Sequence of chain 1.C:
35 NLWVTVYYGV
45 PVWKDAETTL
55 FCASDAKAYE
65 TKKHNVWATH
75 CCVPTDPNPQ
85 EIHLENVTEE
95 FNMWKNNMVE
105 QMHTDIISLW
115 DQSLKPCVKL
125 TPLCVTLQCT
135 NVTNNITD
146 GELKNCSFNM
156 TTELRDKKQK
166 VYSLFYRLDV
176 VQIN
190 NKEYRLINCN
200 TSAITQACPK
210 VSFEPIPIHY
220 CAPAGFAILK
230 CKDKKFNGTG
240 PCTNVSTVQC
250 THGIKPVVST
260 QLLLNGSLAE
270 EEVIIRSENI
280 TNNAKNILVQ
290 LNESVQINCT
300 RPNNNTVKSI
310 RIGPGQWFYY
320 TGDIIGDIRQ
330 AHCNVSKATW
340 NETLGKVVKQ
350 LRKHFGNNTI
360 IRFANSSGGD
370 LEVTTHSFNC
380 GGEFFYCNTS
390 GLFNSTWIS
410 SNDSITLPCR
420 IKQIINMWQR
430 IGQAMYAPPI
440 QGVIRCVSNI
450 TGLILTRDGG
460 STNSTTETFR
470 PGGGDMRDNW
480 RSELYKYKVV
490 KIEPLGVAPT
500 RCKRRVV

The small molecule below binds the protein below.
Small molecule (SMILES): CC(=O)N[C@H]1[C@H](O[C@H]2[C@H](O)[C@@H](NC(C)=O)CO[C@@H]2CO)O[C@H](CO)[C@@H](O[C@@H]2O[C@H](CO[C@H]3O[C@H](CO)[C@@H](O)[C@H](O)[C@@H]3O)[C@@H](O)[C@H](O[C@H]3O[C@H](CO)[C@@H](O)[C@H](O)[C@@H]3O)[C@@H]2O)[C@@H]1O

Binding-site contacts:
Ligand atom C1 contacts residue NAG1 of chain 1.R at 3.9 Å.
Ligand atom O7 contacts residue ASN264 of chain 1.C at 3.3 Å (h-bond).
Ligand atom O3 contacts residue SER447 of chain 1.C at 4.2 Å.
Ligand atom O5 contacts residue ASN264 of chain 1.C at 2.4 Å (h-bond).
Ligand atom C1 contacts residue SER447 of chain 1.C at 4.3 Å.
Ligand atom C7 contacts residue VAL446 of chain 1.C at 4.0 Å (hydrophobic).
Ligand atom O7 contacts residue CYS445 of chain 1.C at 3.5 Å.
Ligand atom O7 contacts residue PRO214 of chain 1.C at 4.2 Å.
Ligand atom C1 contacts residue ASN264 of chain 1.C at 1.5 Å.
Ligand atom C4 contacts residue ASN264 of chain 1.C at 4.2 Å.
Ligand atom C2 contacts residue ASN264 of chain 1.C at 2.4 Å.
Ligand atom O6 contacts residue NAG1 of chain 1.R at 3.9 Å.
Ligand atom C6 contacts residue GLU213 of chain 1.C at 3.6 Å.
Ligand atom C4 contacts residue VAL446 of chain 1.C at 4.3 Å (hydrophobic).
Ligand atom C8 contacts residue VAL256 of chain 1.C at 3.7 Å (hydrophobic).
Ligand atom C5 contacts residue ASN264 of chain 1.C at 3.7 Å.
Ligand atom O7 contacts residue VAL446 of chain 1.C at 3.6 Å.
Ligand atom C3 contacts residue SER447 of chain 1.C at 3.8 Å.
Ligand atom C8 contacts residue ASN264 of chain 1.C at 4.3 Å.
Ligand atom C7 contacts residue SER447 of chain 1.C at 4.1 Å.
Ligand atom O7 contacts residue VAL256 of chain 1.C at 3.9 Å.
Ligand atom N2 contacts residue SER447 of chain 1.C at 3.2 Å (h-bond).
Ligand atom O6 contacts residue GLY380 of chain 1.C at 4.1 Å.
Ligand atom C7 contacts residue ASN264 of chain 1.C at 3.2 Å.
Ligand atom O6 contacts residue HIS68 of chain 1.C at 3.6 Å.
Ligand atom C5 contacts residue VAL446 of chain 1.C at 3.8 Å (hydrophobic).
Ligand atom O7 contacts residue ARG444 of chain 1.C at 4.0 Å.
Ligand atom O4 contacts residue VAL446 of chain 1.C at 4.2 Å.
Ligand atom C8 contacts residue SER447 of chain 1.C at 4.1 Å.
Ligand atom C7 contacts residue CYS445 of chain 1.C at 4.5 Å (hydrophobic).
Ligand atom C2 contacts residue SER447 of chain 1.C at 4.0 Å.
Ligand atom O5 contacts residue GLU213 of chain 1.C at 4.0 Å.
Ligand atom N2 contacts residue ASN264 of chain 1.C at 2.8 Å (h-bond).
Ligand atom C8 contacts residue VAL446 of chain 1.C at 3.9 Å (hydrophobic).
Ligand atom C3 contacts residue ASN264 of chain 1.C at 3.8 Å.
Ligand atom C3 contacts residue VAL446 of chain 1.C at 4.2 Å (hydrophobic).
Ligand atom C6 contacts residue HIS68 of chain 1.C at 4.2 Å.
Ligand atom C8 contacts residue LEU263 of chain 1.C at 3.7 Å (hydrophobic).
Ligand atom C5 contacts residue GLU213 of chain 1.C at 3.6 Å.
Ligand atom O5 contacts residue NAG1 of chain 1.R at 3.5 Å.